Sequence of chain 1.A:
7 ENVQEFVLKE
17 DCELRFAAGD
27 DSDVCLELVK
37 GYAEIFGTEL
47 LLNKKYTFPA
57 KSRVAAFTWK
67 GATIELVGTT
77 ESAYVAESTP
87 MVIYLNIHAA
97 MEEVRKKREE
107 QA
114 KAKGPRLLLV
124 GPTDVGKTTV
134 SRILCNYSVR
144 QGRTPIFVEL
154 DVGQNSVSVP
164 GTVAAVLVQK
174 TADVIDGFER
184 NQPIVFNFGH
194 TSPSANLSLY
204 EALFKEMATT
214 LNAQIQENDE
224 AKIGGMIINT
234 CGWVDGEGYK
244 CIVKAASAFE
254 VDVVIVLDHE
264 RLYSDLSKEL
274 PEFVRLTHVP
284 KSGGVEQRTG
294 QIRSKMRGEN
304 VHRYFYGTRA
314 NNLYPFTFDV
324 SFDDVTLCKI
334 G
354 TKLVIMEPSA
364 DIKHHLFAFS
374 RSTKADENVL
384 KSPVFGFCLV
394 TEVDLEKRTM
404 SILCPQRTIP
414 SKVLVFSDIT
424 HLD

A small-molecule ligand and the protein it binds are described below.
Small molecule (SMILES): Nc1ccn([C@@H]2O[C@H](CO[P](=O)(O)O[C@H]3[C@@H](O)[C@H](n4cnc5c(=O)nc(N)[nH]c54)O[C@@H]3CO)[C@@H](O)[C@H]2O)c(=O)n1

Binding-site contacts:
Ligand atom N7 contacts residue THR126 of chain 1.A at 3.8 Å.
Ligand atom C5' contacts residue ALF1 of chain 1.E at 3.0 Å.
Ligand atom C1' contacts residue SER195 of chain 1.A at 3.8 Å.
Ligand atom P contacts residue ARG300 of chain 1.A at 3.6 Å.
Ligand atom N3 contacts residue TRP236 of chain 1.A at 3.9 Å.
Ligand atom O4' contacts residue CYS234 of chain 1.A at 3.2 Å.
Ligand atom N2 contacts residue SER197 of chain 1.A at 3.2 Å (h-bond).
Ligand atom O4' contacts residue GLY235 of chain 1.A at 3.4 Å (h-bond).
Ligand atom OP2 contacts residue ARG296 of chain 1.A at 2.8 Å (salt-bridge).
Ligand atom C5 contacts residue TRP236 of chain 1.A at 3.8 Å (hydrophobic).
Ligand atom OP1 contacts residue GLY156 of chain 1.A at 3.8 Å.
Ligand atom N2 contacts residue SER195 of chain 1.A at 2.5 Å (h-bond).
Ligand atom O5' contacts residue ASP154 of chain 1.A at 2.6 Å (salt-bridge).
Ligand atom C8 contacts residue GLY235 of chain 1.A at 3.8 Å.
Ligand atom C5' contacts residue THR194 of chain 1.A at 3.5 Å.
Ligand atom OP1 contacts residue GLN157 of chain 1.A at 2.9 Å (h-bond).
Ligand atom O3' contacts residue GLY156 of chain 1.A at 3.4 Å.
Ligand atom O5' contacts residue GLY235 of chain 1.A at 3.3 Å (h-bond).
Ligand atom O2' contacts residue SER195 of chain 1.A at 3.6 Å.
Ligand atom C8 contacts residue THR126 of chain 1.A at 3.5 Å.
Ligand atom C4' contacts residue THR194 of chain 1.A at 3.5 Å.
Ligand atom C5' contacts residue ASP154 of chain 1.A at 3.4 Å.
Ligand atom O5' contacts residue ALF1 of chain 1.E at 2.2 Å.
Ligand atom C4 contacts residue TRP236 of chain 1.A at 3.6 Å (hydrophobic).
Ligand atom C5' contacts residue ARG296 of chain 1.A at 3.4 Å.
Ligand atom O4' contacts residue SER195 of chain 1.A at 3.3 Å.
Ligand atom C5' contacts residue ARG300 of chain 1.A at 3.5 Å.
Ligand atom C2 contacts residue TRP236 of chain 1.A at 3.8 Å (hydrophobic).
Ligand atom C1' contacts residue CYS234 of chain 1.A at 3.9 Å (hydrophobic).
Ligand atom OP1 contacts residue ARG300 of chain 1.A at 2.7 Å (salt-bridge).
Ligand atom C2' contacts residue THR194 of chain 1.A at 3.9 Å.
Ligand atom N3 contacts residue SER195 of chain 1.A at 2.7 Å (h-bond).
Ligand atom C2 contacts residue SER195 of chain 1.A at 3.0 Å.
Ligand atom C8 contacts residue TRP236 of chain 1.A at 3.7 Å (hydrophobic).
Ligand atom O6 contacts residue TRP236 of chain 1.A at 3.6 Å.
Ligand atom C6 contacts residue TRP236 of chain 1.A at 3.5 Å (hydrophobic).
Ligand atom N1 contacts residue TRP236 of chain 1.A at 3.5 Å.
Ligand atom O2' contacts residue THR194 of chain 1.A at 2.7 Å (h-bond).
Ligand atom C4' contacts residue ASP154 of chain 1.A at 3.4 Å.
Ligand atom O5' contacts residue ARG300 of chain 1.A at 3.4 Å (salt-bridge).